Binding-site contacts:
Ligand atom C17 contacts residue LEU361 of chain 1.L at 3.6 Å (hydrophobic).
Ligand atom C40 contacts residue SER234 of chain 1.L at 3.5 Å.
Ligand atom C14 contacts residue LEU215 of chain 1.L at 2.9 Å (hydrophobic).
Ligand atom C28 contacts residue ARG359 of chain 1.L at 3.6 Å.
Ligand atom C39 contacts residue ALA231 of chain 1.L at 3.1 Å (hydrophobic).
Ligand atom C36 contacts residue HIS227 of chain 1.L at 3.4 Å.
Ligand atom C40 contacts residue ALA231 of chain 1.L at 3.5 Å (hydrophobic).
Ligand atom C38 contacts residue PRO358 of chain 1.L at 3.5 Å (hydrophobic).
Ligand atom O14 contacts residue HIS227 of chain 1.L at 2.9 Å (h-bond).
Ligand atom C15 contacts residue PRO272 of chain 1.L at 3.5 Å (hydrophobic).
Ligand atom C44 contacts residue GLY360 of chain 1.L at 3.7 Å.
Ligand atom O10 contacts residue GLY360 of chain 1.L at 3.4 Å (h-bond).
Ligand atom O12 contacts residue ARG359 of chain 1.L at 2.9 Å (salt-bridge).
Ligand atom C40 contacts residue ARG318 of chain 1.L at 3.5 Å.
Ligand atom C08 contacts residue HIS227 of chain 1.L at 3.4 Å.
Ligand atom C41 contacts residue VAL23 of chain 1.L at 3.1 Å (hydrophobic).
Ligand atom O13 contacts residue PRO358 of chain 1.L at 3.0 Å.
Ligand atom C16 contacts residue PRO272 of chain 1.L at 3.3 Å (hydrophobic).
Ligand atom C38 contacts residue ALA231 of chain 1.L at 3.5 Å (hydrophobic).
Ligand atom C06 contacts residue HIS227 of chain 1.L at 3.3 Å.
Ligand atom C41 contacts residue SER234 of chain 1.L at 3.6 Å.
Ligand atom O03 contacts residue ARG276 of chain 1.L at 3.1 Å (salt-bridge).
Ligand atom O12 contacts residue GLY360 of chain 1.L at 3.5 Å (h-bond).
Ligand atom C42 contacts residue VAL23 of chain 1.L at 3.3 Å (hydrophobic).
Ligand atom C16 contacts residue THR274 of chain 1.L at 3.6 Å.
Ligand atom O06 contacts residue LEU215 of chain 1.L at 2.6 Å.
Ligand atom O07 contacts residue LEU361 of chain 1.L at 3.4 Å.
Ligand atom C37 contacts residue PRO358 of chain 1.L at 3.5 Å (hydrophobic).
Ligand atom C07 contacts residue HIS227 of chain 1.L at 2.9 Å.
Ligand atom C28 contacts residue PRO358 of chain 1.L at 3.2 Å (hydrophobic).
Ligand atom C44 contacts residue LEU361 of chain 1.L at 3.4 Å (hydrophobic).
Ligand atom O06 contacts residue LEU273 of chain 1.L at 3.4 Å.
Ligand atom C31 contacts residue HIS227 of chain 1.L at 3.7 Å.
Ligand atom O14 contacts residue VAL23 of chain 1.L at 3.5 Å.
Ligand atom C39 contacts residue PRO358 of chain 1.L at 3.6 Å (hydrophobic).
Ligand atom C19 contacts residue THR274 of chain 1.L at 2.8 Å.
Ligand atom C30 contacts residue HIS227 of chain 1.L at 3.6 Å.
Ligand atom O07 contacts residue THR274 of chain 1.L at 3.5 Å (h-bond).
Ligand atom O13 contacts residue ARG359 of chain 1.L at 2.5 Å (salt-bridge).
Ligand atom C07 contacts residue ASP224 of chain 1.L at 3.6 Å.

Sequence of chain 1.L:
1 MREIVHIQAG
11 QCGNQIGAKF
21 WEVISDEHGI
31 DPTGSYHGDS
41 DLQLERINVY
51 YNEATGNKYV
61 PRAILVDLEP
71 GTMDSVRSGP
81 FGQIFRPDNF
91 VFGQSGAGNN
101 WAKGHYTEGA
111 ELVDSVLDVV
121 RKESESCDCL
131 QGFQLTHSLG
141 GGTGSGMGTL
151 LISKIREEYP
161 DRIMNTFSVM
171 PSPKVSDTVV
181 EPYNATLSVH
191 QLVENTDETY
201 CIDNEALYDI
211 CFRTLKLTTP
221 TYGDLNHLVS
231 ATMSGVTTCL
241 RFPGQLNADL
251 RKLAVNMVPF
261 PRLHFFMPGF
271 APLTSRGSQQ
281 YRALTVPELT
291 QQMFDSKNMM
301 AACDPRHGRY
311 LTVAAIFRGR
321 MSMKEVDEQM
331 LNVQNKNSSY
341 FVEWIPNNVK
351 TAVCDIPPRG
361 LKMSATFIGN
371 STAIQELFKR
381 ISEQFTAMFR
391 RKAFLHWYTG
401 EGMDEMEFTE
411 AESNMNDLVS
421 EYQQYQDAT

A protein and the small-molecule ligand that binds it are described below.
Small molecule (SMILES): CC(=O)O[C@H]1C(=O)[C@@]2(C)[C@H]([C@H](OC(=O)c3ccccc3)[C@]3(O)C[C@H](OC(=O)[C@H](O)[C@@H](NC(=O)c4ccccc4)c4ccccc4)C(C)=C1C3(C)C)[C@]1(OC(C)=O)CO[C@@H]1C[C@@H]2O